Sequence of chain 1.J:
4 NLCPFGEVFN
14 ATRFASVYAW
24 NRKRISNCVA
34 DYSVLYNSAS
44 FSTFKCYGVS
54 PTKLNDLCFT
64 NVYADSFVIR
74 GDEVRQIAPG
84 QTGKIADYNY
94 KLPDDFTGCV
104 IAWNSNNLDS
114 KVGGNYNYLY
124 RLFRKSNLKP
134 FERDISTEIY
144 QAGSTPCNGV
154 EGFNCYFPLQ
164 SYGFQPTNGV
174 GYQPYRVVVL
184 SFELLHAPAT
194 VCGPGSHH

Binding-site contacts:
Ligand atom O6 contacts residue VAL37 of chain 1.J at 3.3 Å.
Ligand atom O5 contacts residue ASN13 of chain 1.J at 2.2 Å (h-bond).
Ligand atom O6 contacts residue LEU38 of chain 1.J at 4.1 Å.
Ligand atom C5 contacts residue ASN13 of chain 1.J at 3.6 Å.
Ligand atom C6 contacts residue LEU38 of chain 1.J at 3.7 Å (hydrophobic).
Ligand atom O6 contacts residue GLY9 of chain 1.J at 4.4 Å.
Ligand atom O5 contacts residue GLY9 of chain 1.J at 4.4 Å.
Ligand atom C4 contacts residue ASN13 of chain 1.J at 4.0 Å.
Ligand atom O4 contacts residue SER41 of chain 1.J at 3.7 Å.
Ligand atom C2 contacts residue ASN13 of chain 1.J at 2.6 Å.
Ligand atom C7 contacts residue ASN13 of chain 1.J at 4.2 Å.
Ligand atom C6 contacts residue VAL37 of chain 1.J at 3.9 Å (hydrophobic).
Ligand atom C1 contacts residue ASN13 of chain 1.J at 1.5 Å.
Ligand atom N2 contacts residue ASN13 of chain 1.J at 3.3 Å (h-bond).
Ligand atom C8 contacts residue ASN13 of chain 1.J at 4.5 Å.
Ligand atom C3 contacts residue ASN13 of chain 1.J at 3.9 Å.
Ligand atom O4 contacts residue VAL37 of chain 1.J at 3.6 Å.
Ligand atom C5 contacts residue VAL37 of chain 1.J at 4.2 Å (hydrophobic).
Ligand atom O3 contacts residue SER41 of chain 1.J at 3.9 Å.

A protein and the small-molecule ligand that binds it are described below.
Small molecule (SMILES): CC(=O)N[C@@H]1[C@@H](O)[C@H](O)[C@@H](CO)O[C@H]1O